This small molecule binds to this protein.
Small molecule (SMILES): CC(=O)N[C@@H]1[C@@H](O)[C@H](O)[C@@H](CO)O[C@H]1O

Sequence of chain 1.C:
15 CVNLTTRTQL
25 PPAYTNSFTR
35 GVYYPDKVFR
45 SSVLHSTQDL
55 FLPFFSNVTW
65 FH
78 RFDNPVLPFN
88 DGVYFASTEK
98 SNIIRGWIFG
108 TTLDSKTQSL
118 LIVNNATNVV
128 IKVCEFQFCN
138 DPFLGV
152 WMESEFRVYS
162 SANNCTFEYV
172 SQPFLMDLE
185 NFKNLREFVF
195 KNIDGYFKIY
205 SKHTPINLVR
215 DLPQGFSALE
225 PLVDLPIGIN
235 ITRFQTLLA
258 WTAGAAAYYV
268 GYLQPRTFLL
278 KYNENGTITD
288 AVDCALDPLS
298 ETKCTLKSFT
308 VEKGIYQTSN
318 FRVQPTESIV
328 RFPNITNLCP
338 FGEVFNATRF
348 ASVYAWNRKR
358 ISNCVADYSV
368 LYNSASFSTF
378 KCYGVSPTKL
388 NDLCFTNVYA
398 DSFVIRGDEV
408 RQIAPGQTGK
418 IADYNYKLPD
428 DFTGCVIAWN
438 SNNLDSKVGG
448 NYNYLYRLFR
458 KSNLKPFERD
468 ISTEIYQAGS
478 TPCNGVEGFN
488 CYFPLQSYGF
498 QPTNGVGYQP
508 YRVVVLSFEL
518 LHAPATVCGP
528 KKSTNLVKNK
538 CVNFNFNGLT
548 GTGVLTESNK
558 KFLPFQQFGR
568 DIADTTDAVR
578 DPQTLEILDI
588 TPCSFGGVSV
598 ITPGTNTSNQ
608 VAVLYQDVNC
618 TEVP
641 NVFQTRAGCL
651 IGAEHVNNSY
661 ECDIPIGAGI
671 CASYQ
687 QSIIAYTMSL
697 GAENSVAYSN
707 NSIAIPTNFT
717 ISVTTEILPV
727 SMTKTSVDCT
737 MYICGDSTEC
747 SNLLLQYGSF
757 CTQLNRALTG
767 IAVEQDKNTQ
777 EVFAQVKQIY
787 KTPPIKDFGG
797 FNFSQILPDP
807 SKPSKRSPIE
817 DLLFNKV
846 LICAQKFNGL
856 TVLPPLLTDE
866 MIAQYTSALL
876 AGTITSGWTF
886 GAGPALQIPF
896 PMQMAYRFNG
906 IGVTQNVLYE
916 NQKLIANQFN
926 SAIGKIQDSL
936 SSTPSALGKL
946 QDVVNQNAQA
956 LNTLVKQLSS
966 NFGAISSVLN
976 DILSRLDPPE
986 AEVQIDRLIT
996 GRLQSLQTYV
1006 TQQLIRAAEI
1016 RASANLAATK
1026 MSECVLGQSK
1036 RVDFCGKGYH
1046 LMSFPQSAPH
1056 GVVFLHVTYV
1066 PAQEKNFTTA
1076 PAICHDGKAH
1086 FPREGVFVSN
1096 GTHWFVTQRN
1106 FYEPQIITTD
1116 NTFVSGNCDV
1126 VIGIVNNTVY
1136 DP

Binding-site contacts:
Ligand atom O6 contacts residue GLN801 of chain 1.C at 4.4 Å.
Ligand atom O7 contacts residue ASN798 of chain 1.C at 3.4 Å (h-bond).
Ligand atom C5 contacts residue ASN798 of chain 1.C at 3.6 Å.
Ligand atom C4 contacts residue ASN798 of chain 1.C at 4.2 Å.
Ligand atom C8 contacts residue ASN798 of chain 1.C at 3.6 Å.
Ligand atom C1 contacts residue GLN801 of chain 1.C at 4.2 Å.
Ligand atom C3 contacts residue ASN798 of chain 1.C at 3.8 Å.
Ligand atom O5 contacts residue GLN801 of chain 1.C at 3.3 Å (h-bond).
Ligand atom C1 contacts residue ASN798 of chain 1.C at 1.4 Å.
Ligand atom C1 contacts residue SER800 of chain 1.C at 4.5 Å.
Ligand atom C2 contacts residue ASN798 of chain 1.C at 2.5 Å.
Ligand atom N2 contacts residue ASN798 of chain 1.C at 2.9 Å (h-bond).
Ligand atom C7 contacts residue ASN798 of chain 1.C at 3.3 Å.
Ligand atom C6 contacts residue GLN801 of chain 1.C at 3.5 Å.
Ligand atom C5 contacts residue GLN801 of chain 1.C at 3.7 Å.
Ligand atom O5 contacts residue ASN798 of chain 1.C at 2.4 Å (h-bond).